This small molecule binds to this protein.
Small molecule (SMILES): O=C(O)C(=O)c1ccccc1

Sequence of chain 1.A:
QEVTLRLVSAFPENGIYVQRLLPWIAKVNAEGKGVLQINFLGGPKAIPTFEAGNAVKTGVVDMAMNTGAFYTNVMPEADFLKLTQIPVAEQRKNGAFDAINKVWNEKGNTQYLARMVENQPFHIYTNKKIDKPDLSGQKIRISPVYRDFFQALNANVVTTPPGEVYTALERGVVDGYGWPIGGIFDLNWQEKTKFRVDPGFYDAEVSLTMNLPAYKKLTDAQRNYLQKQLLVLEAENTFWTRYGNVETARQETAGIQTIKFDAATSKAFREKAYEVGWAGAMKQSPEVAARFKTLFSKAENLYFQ

Binding-site contacts:
Ligand atom C2 contacts residue PHE266 of chain 1.A at 4.2 Å (hydrophobic).
Ligand atom O1B contacts residue ARG269 of chain 1.A at 2.8 Å (salt-bridge).
Ligand atom C3 contacts residue PHE266 of chain 1.A at 4.2 Å (hydrophobic).
Ligand atom C2 contacts residue TYR270 of chain 1.A at 4.2 Å (hydrophobic).
Ligand atom C1G contacts residue PHE266 of chain 1.A at 3.8 Å (hydrophobic).
Ligand atom C1G contacts residue TYR270 of chain 1.A at 4.4 Å (hydrophobic).
Ligand atom C2D contacts residue PHE266 of chain 1.A at 3.8 Å (hydrophobic).
Ligand atom C1E contacts residue PHE266 of chain 1.A at 4.0 Å (hydrophobic).
Ligand atom C2E contacts residue ILE43 of chain 1.A at 3.9 Å (hydrophobic).
Ligand atom O1B contacts residue VAL273 of chain 1.A at 3.8 Å.
Ligand atom O2 contacts residue VAL273 of chain 1.A at 3.4 Å.
Ligand atom C2D contacts residue TYR270 of chain 1.A at 3.9 Å (hydrophobic).
Ligand atom C1D contacts residue PHE266 of chain 1.A at 3.6 Å (hydrophobic).
Ligand atom C1 contacts residue ARG269 of chain 1.A at 3.9 Å.
Ligand atom C1 contacts residue VAL273 of chain 1.A at 3.7 Å (hydrophobic).
Ligand atom O2 contacts residue TYR270 of chain 1.A at 3.5 Å.
Ligand atom O1A contacts residue ARG269 of chain 1.A at 4.2 Å.
Ligand atom C2E contacts residue PHE266 of chain 1.A at 4.0 Å (hydrophobic).
Ligand atom O1A contacts residue VAL273 of chain 1.A at 3.8 Å.
Ligand atom C2 contacts residue VAL273 of chain 1.A at 4.1 Å (hydrophobic).
Ligand atom O1B contacts residue PHE266 of chain 1.A at 4.2 Å.